A small-molecule ligand and the protein it binds are described below.
Small molecule (SMILES): NC(=O)C[C@H](N)C(=O)O

Binding-site contacts:
Ligand atom O contacts residue GLY65 of chain 1.B at 3.3 Å.
Ligand atom CG contacts residue ALA122 of chain 1.B at 3.7 Å (hydrophobic).
Ligand atom O contacts residue GLN67 of chain 1.B at 3.8 Å.
Ligand atom C contacts residue ASP98 of chain 1.B at 4.0 Å.
Ligand atom ND2 contacts residue THR20 of chain 1.B at 3.1 Å (h-bond).
Ligand atom ND2 contacts residue MET123 of chain 1.B at 4.0 Å.
Ligand atom OD1 contacts residue VAL97 of chain 1.B at 2.9 Å (h-bond).
Ligand atom C contacts residue GLN67 of chain 1.B at 3.8 Å.
Ligand atom OD1 contacts residue ALA122 of chain 1.B at 3.8 Å.
Ligand atom O contacts residue GLY96 of chain 1.B at 3.2 Å.
Ligand atom CA contacts residue GLU291 of chain 1.A at 3.4 Å.
Ligand atom OXT contacts residue GLY96 of chain 1.B at 3.2 Å.
Ligand atom OD1 contacts residue GLY96 of chain 1.B at 3.2 Å.
Ligand atom N contacts residue ASN256 of chain 1.A at 3.5 Å (h-bond).
Ligand atom C contacts residue SER66 of chain 1.B at 3.4 Å.
Ligand atom CB contacts residue ASP98 of chain 1.B at 3.4 Å.
Ligand atom CG contacts residue THR20 of chain 1.B at 2.9 Å.
Ligand atom O contacts residue THR20 of chain 1.B at 4.0 Å.
Ligand atom CB contacts residue GLU291 of chain 1.A at 3.7 Å.
Ligand atom CG contacts residue VAL97 of chain 1.B at 3.5 Å (hydrophobic).
Ligand atom OXT contacts residue VAL97 of chain 1.B at 3.1 Å (h-bond).
Ligand atom ND2 contacts residue ALA122 of chain 1.B at 2.8 Å (h-bond).
Ligand atom CA contacts residue GLN67 of chain 1.B at 4.0 Å.
Ligand atom CA contacts residue THR20 of chain 1.B at 3.3 Å.
Ligand atom N contacts residue GLN67 of chain 1.B at 3.0 Å (h-bond).
Ligand atom C contacts residue GLY96 of chain 1.B at 3.4 Å.
Ligand atom OXT contacts residue GLN67 of chain 1.B at 4.1 Å.
Ligand atom N contacts residue GLU291 of chain 1.A at 2.6 Å (salt-bridge).
Ligand atom C contacts residue VAL97 of chain 1.B at 3.8 Å (hydrophobic).
Ligand atom N contacts residue ASP98 of chain 1.B at 2.8 Å (salt-bridge).
Ligand atom CB contacts residue VAL97 of chain 1.B at 4.2 Å (hydrophobic).
Ligand atom OD1 contacts residue GLY19 of chain 1.B at 4.1 Å.
Ligand atom CB contacts residue THR20 of chain 1.B at 3.2 Å.
Ligand atom OXT contacts residue ASP98 of chain 1.B at 3.0 Å (salt-bridge).
Ligand atom CA contacts residue ASP98 of chain 1.B at 3.8 Å.
Ligand atom OD1 contacts residue THR20 of chain 1.B at 3.2 Å (h-bond).
Ligand atom O contacts residue SER66 of chain 1.B at 2.7 Å (h-bond).
Ligand atom O contacts residue GLY19 of chain 1.B at 3.3 Å.
Ligand atom OXT contacts residue SER66 of chain 1.B at 2.5 Å (h-bond).
Ligand atom ND2 contacts residue VAL97 of chain 1.B at 3.6 Å.

Sequence of chain 1.A:
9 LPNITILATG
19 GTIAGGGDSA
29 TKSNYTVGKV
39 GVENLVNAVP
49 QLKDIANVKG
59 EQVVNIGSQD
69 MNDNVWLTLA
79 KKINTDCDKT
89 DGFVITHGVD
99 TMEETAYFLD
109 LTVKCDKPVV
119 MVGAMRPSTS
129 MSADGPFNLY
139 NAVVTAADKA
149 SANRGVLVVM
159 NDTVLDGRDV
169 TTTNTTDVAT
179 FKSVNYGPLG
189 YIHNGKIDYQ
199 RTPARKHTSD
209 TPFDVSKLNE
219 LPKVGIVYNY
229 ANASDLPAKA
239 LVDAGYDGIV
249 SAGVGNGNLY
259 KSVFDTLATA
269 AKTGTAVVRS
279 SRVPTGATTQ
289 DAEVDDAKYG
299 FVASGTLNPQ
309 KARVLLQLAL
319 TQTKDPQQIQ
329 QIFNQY

Sequence of chain 1.B:
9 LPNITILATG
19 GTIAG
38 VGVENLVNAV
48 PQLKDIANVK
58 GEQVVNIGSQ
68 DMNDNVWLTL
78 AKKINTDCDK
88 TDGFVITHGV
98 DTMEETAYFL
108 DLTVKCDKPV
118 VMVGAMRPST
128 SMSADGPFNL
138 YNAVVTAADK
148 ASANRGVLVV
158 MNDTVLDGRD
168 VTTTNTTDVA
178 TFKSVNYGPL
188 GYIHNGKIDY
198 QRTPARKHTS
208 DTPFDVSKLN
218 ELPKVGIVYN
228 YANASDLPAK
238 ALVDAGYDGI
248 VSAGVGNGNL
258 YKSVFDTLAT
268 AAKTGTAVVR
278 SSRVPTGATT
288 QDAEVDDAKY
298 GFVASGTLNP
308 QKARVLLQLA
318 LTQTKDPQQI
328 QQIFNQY